This protein binds this small molecule.
Small molecule (SMILES): O[C@@H]1[C@@H](O)[C@H](O)OC[C@H]1O

Binding-site contacts:
Ligand atom O5 contacts residue ALA68 of chain 1.A at 3.6 Å.
Ligand atom C4 contacts residue VAL13 of chain 1.A at 3.5 Å (hydrophobic).
Ligand atom O3 contacts residue VAL13 of chain 1.A at 4.2 Å.
Ligand atom O2 contacts residue ARG11 of chain 1.A at 2.9 Å (salt-bridge).
Ligand atom C3 contacts residue VAL13 of chain 1.A at 3.6 Å (hydrophobic).
Ligand atom C5 contacts residue SER65 of chain 1.A at 4.1 Å.
Ligand atom O5 contacts residue GLY12 of chain 1.A at 4.3 Å.
Ligand atom C4 contacts residue GLY12 of chain 1.A at 4.5 Å.
Ligand atom C5 contacts residue ALA68 of chain 1.A at 3.6 Å (hydrophobic).
Ligand atom O4 contacts residue VAL13 of chain 1.A at 2.5 Å (h-bond).
Ligand atom O1 contacts residue SER65 of chain 1.A at 4.3 Å.
Ligand atom O2 contacts residue GLY15 of chain 1.A at 3.2 Å.
Ligand atom O2 contacts residue GLY12 of chain 1.A at 4.4 Å.
Ligand atom C2 contacts residue GLY15 of chain 1.A at 4.1 Å.
Ligand atom C1 contacts residue ALA68 of chain 1.A at 4.1 Å (hydrophobic).
Ligand atom C1 contacts residue SER65 of chain 1.A at 4.4 Å.
Ligand atom O5 contacts residue ALA64 of chain 1.A at 4.2 Å.
Ligand atom O1 contacts residue PHE63 of chain 1.A at 3.2 Å (h-bond).
Ligand atom C3 contacts residue GLY12 of chain 1.A at 4.0 Å.
Ligand atom C3 contacts residue GLY15 of chain 1.A at 3.9 Å.
Ligand atom C2 contacts residue GLY12 of chain 1.A at 4.3 Å.
Ligand atom C1 contacts residue GLY12 of chain 1.A at 3.7 Å.
Ligand atom C2 contacts residue ARG11 of chain 1.A at 4.0 Å.
Ligand atom O3 contacts residue GLY15 of chain 1.A at 4.1 Å.
Ligand atom C1 contacts residue ARG11 of chain 1.A at 3.9 Å.
Ligand atom O1 contacts residue ALA64 of chain 1.A at 4.2 Å.
Ligand atom C5 contacts residue GLY12 of chain 1.A at 4.0 Å.
Ligand atom O1 contacts residue ARG11 of chain 1.A at 3.1 Å (salt-bridge).
Ligand atom C5 contacts residue VAL13 of chain 1.A at 3.8 Å (hydrophobic).
Ligand atom O5 contacts residue SER65 of chain 1.A at 3.3 Å.

Sequence of chain 1.A:
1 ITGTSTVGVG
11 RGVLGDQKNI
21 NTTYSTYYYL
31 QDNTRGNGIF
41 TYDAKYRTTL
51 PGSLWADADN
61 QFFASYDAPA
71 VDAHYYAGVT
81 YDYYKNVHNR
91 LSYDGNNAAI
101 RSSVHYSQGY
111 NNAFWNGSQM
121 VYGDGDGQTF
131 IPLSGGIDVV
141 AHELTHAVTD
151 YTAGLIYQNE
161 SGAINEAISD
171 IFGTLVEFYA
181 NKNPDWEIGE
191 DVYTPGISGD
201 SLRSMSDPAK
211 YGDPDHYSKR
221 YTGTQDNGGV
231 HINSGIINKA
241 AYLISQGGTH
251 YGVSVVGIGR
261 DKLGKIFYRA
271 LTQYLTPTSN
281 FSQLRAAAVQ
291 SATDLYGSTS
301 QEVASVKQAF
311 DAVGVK